This small molecule binds to this protein.
Small molecule (SMILES): CC(=O)N[C@H]1[C@H](O[C@H]2[C@H](O)[C@@H](NC(C)=O)CO[C@@H]2CO)O[C@H](CO)[C@@H](O)[C@@H]1O

Sequence of chain 1.E:
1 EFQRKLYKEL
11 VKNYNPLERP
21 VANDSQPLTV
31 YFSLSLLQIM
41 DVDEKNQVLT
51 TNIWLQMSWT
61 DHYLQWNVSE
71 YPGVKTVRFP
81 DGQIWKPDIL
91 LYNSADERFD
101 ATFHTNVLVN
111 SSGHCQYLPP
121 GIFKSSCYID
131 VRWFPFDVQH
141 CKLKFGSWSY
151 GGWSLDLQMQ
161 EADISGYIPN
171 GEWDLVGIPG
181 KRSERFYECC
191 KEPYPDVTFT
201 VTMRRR

Binding-site contacts:
Ligand atom O7 contacts residue SER112 of chain 1.E at 4.3 Å.
Ligand atom C1 contacts residue SER111 of chain 1.E at 4.4 Å.
Ligand atom C6 contacts residue HIS114 of chain 1.E at 3.6 Å.
Ligand atom O5 contacts residue ASN110 of chain 1.E at 3.0 Å (h-bond).
Ligand atom O5 contacts residue HIS114 of chain 1.E at 4.4 Å.
Ligand atom C5 contacts residue ASN110 of chain 1.E at 4.3 Å.
Ligand atom C7 contacts residue SER111 of chain 1.E at 3.0 Å.
Ligand atom C5 contacts residue HIS114 of chain 1.E at 4.3 Å.
Ligand atom C8 contacts residue SER111 of chain 1.E at 3.3 Å.
Ligand atom C2 contacts residue ASN110 of chain 1.E at 4.3 Å.
Ligand atom N2 contacts residue SER111 of chain 1.E at 4.2 Å.
Ligand atom O7 contacts residue SER111 of chain 1.E at 2.2 Å (h-bond).
Ligand atom C1 contacts residue ASN110 of chain 1.E at 2.9 Å.
Ligand atom O7 contacts residue ASN110 of chain 1.E at 4.3 Å.